Sequence of chain 1.A:
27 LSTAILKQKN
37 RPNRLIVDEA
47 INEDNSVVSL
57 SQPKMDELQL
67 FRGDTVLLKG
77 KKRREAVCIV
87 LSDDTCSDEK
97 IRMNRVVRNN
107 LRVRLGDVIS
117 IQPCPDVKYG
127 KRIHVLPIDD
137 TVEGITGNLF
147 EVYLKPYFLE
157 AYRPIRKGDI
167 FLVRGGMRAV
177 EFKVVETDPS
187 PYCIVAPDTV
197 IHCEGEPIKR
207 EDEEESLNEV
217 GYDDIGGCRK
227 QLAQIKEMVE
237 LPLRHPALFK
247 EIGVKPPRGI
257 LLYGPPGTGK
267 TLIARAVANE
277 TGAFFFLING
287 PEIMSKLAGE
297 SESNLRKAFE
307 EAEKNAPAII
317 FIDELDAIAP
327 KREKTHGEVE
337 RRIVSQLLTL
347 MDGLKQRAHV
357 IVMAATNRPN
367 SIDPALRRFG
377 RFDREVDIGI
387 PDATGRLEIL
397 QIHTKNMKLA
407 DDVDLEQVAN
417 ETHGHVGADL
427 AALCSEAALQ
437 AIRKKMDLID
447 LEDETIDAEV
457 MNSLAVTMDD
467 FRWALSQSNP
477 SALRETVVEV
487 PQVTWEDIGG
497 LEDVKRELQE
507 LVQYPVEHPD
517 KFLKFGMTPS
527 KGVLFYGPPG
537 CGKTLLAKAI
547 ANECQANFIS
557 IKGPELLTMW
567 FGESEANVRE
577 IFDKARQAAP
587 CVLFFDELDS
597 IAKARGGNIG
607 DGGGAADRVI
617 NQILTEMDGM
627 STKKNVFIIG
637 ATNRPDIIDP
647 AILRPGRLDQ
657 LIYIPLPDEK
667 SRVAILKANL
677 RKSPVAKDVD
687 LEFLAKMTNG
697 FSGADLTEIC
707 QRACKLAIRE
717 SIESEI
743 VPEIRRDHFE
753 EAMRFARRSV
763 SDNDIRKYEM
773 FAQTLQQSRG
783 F

Sequence of chain 1.B:
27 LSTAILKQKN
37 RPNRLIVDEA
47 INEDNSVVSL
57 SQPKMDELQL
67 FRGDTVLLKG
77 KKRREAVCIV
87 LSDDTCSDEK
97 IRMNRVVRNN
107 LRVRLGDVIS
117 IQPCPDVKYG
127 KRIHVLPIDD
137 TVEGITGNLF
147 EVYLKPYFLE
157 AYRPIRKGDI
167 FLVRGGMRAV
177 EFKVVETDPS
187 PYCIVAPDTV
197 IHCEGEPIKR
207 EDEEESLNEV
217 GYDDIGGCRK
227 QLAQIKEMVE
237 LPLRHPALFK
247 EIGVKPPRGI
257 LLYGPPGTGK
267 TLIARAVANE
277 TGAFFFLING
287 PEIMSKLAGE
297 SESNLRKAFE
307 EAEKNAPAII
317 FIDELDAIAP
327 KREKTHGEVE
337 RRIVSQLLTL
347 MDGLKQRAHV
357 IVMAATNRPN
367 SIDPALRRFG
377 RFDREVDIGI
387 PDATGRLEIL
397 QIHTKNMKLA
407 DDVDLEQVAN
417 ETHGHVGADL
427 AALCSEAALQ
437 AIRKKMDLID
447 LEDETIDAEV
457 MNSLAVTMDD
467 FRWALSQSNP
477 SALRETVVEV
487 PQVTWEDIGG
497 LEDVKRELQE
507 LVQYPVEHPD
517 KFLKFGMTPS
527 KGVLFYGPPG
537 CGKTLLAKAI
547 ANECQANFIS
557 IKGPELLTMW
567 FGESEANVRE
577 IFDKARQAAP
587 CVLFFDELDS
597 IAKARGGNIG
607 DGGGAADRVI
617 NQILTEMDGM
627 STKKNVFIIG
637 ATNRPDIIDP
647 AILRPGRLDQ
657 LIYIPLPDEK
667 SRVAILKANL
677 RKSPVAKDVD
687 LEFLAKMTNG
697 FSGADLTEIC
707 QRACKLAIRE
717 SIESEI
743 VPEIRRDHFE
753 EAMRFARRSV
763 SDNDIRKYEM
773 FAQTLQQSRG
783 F

Binding-site contacts:
Ligand atom PB contacts residue MG1 of chain 1.N at 3.0 Å.
Ligand atom N6 contacts residue ILE671 of chain 1.B at 3.6 Å.
Ligand atom O3B contacts residue MG1 of chain 1.N at 3.8 Å.
Ligand atom N3 contacts residue ASN675 of chain 1.B at 3.4 Å (h-bond).
Ligand atom S1G contacts residue ARG781 of chain 1.A at 3.4 Å (salt-bridge).
Ligand atom S1G contacts residue PRO651 of chain 1.A at 3.5 Å.
Ligand atom O3B contacts residue GLY536 of chain 1.B at 3.6 Å (h-bond).
Ligand atom PB contacts residue LYS539 of chain 1.B at 3.5 Å.
Ligand atom N6 contacts residue GLY495 of chain 1.B at 3.1 Å (h-bond).
Ligand atom C2 contacts residue ASP493 of chain 1.B at 3.7 Å.
Ligand atom C1' contacts residue THR703 of chain 1.B at 3.8 Å.
Ligand atom O2A contacts residue THR540 of chain 1.B at 3.4 Å (h-bond).
Ligand atom O2B contacts residue GLY538 of chain 1.B at 3.0 Å (h-bond).
Ligand atom C6 contacts residue GLY495 of chain 1.B at 3.9 Å.
Ligand atom O1B contacts residue MG1 of chain 1.N at 1.9 Å.
Ligand atom O1B contacts residue THR540 of chain 1.B at 3.2 Å (h-bond).
Ligand atom O2' contacts residue LEU541 of chain 1.B at 3.6 Å.
Ligand atom O3G contacts residue ASN639 of chain 1.B at 3.8 Å.
Ligand atom O2G contacts residue MG1 of chain 1.N at 2.7 Å.
Ligand atom C2' contacts residue LEU541 of chain 1.B at 3.8 Å (hydrophobic).
Ligand atom O2B contacts residue GLY536 of chain 1.B at 3.8 Å.
Ligand atom O2G contacts residue ARG650 of chain 1.A at 3.8 Å.
Ligand atom O2B contacts residue LYS539 of chain 1.B at 2.8 Å (salt-bridge).
Ligand atom O3G contacts residue ARG781 of chain 1.A at 3.7 Å.
Ligand atom PG contacts residue MG1 of chain 1.N at 3.9 Å.
Ligand atom O1B contacts residue LYS539 of chain 1.B at 3.9 Å.
Ligand atom C2 contacts residue ILE671 of chain 1.B at 3.7 Å (hydrophobic).
Ligand atom O4' contacts residue THR703 of chain 1.B at 3.8 Å.
Ligand atom O3A contacts residue MG1 of chain 1.N at 3.3 Å.
Ligand atom N1 contacts residue ASP493 of chain 1.B at 3.6 Å.
Ligand atom PA contacts residue MG1 of chain 1.N at 2.8 Å.
Ligand atom O2A contacts residue MG1 of chain 1.N at 2.6 Å.
Ligand atom C8 contacts residue GLY538 of chain 1.B at 3.8 Å.
Ligand atom C2 contacts residue ASN675 of chain 1.B at 3.4 Å.
Ligand atom N1 contacts residue ILE671 of chain 1.B at 3.5 Å.
Ligand atom N7 contacts residue CYS537 of chain 1.B at 3.7 Å.
Ligand atom O3B contacts residue LYS539 of chain 1.B at 3.2 Å (salt-bridge).
Ligand atom N1 contacts residue GLY495 of chain 1.B at 3.9 Å.
Ligand atom O1A contacts residue MG1 of chain 1.N at 2.2 Å.
Ligand atom O2B contacts residue CYS537 of chain 1.B at 3.4 Å (h-bond).

The small molecule below binds the protein below.
Small molecule (SMILES): Nc1ncnc2c1ncn2[C@@H]1O[C@H](COP(=O)(O)OP(=O)(O)OP(O)(O)=S)[C@@H](O)[C@H]1O